Sequence of chain 1.A:
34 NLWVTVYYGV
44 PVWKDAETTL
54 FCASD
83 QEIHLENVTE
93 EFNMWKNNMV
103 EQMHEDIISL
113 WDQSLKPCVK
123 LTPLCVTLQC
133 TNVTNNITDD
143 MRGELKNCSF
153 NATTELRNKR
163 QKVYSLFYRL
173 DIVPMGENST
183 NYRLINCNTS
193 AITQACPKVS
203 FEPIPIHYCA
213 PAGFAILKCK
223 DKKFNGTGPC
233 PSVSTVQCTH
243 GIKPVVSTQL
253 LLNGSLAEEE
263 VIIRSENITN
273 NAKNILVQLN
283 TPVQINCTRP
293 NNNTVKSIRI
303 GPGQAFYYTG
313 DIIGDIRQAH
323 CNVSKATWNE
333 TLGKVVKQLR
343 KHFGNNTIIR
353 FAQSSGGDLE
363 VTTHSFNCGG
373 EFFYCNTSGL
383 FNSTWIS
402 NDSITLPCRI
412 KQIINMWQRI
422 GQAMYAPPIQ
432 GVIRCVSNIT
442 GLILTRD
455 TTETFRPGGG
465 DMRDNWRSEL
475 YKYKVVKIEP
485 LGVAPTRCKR

Binding-site contacts:
Ligand atom C6 contacts residue ILE315 of chain 1.A at 4.4 Å (hydrophobic).
Ligand atom C4 contacts residue ASN294 of chain 1.A at 4.4 Å.
Ligand atom C1 contacts residue ASN294 of chain 1.A at 1.5 Å.
Ligand atom C7 contacts residue ASN294 of chain 1.A at 3.2 Å.
Ligand atom C5 contacts residue ASN294 of chain 1.A at 3.8 Å.
Ligand atom C3 contacts residue ASN294 of chain 1.A at 3.9 Å.
Ligand atom O5 contacts residue ASN294 of chain 1.A at 2.5 Å (h-bond).
Ligand atom C1 contacts residue ILE315 of chain 1.A at 4.3 Å (hydrophobic).
Ligand atom O7 contacts residue ASN294 of chain 1.A at 3.2 Å (h-bond).
Ligand atom C8 contacts residue VAL433 of chain 1.A at 3.7 Å (hydrophobic).
Ligand atom C2 contacts residue ASN294 of chain 1.A at 2.5 Å.
Ligand atom C8 contacts residue ASN294 of chain 1.A at 4.2 Å.
Ligand atom O5 contacts residue ILE315 of chain 1.A at 3.5 Å.
Ligand atom N2 contacts residue ASN294 of chain 1.A at 3.0 Å (h-bond).

The protein below binds the small molecule below.
Small molecule (SMILES): CC(=O)N[C@@H]1[C@@H](O)[C@H](O)[C@@H](CO)O[C@H]1O